A protein and the small-molecule ligand that binds it are described below.
Small molecule (SMILES): CC(=O)N[C@@H]1[C@@H](O)[C@H](O)[C@@H](CO)O[C@H]1O

Sequence of chain 1.B:
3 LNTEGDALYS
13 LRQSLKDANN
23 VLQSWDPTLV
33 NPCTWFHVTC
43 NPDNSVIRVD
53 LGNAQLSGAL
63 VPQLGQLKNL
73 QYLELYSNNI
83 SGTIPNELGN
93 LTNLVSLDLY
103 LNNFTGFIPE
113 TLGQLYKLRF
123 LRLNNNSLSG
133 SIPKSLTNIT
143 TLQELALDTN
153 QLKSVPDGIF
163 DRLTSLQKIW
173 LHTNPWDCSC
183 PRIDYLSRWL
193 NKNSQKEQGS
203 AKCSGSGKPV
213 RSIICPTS

Binding-site contacts:
Ligand atom C3 contacts residue ASN92 of chain 1.B at 3.8 Å.
Ligand atom C1 contacts residue GLU89 of chain 1.B at 3.9 Å.
Ligand atom C5 contacts residue GLU89 of chain 1.B at 4.0 Å.
Ligand atom C2 contacts residue ASN92 of chain 1.B at 2.5 Å.
Ligand atom O5 contacts residue ASN92 of chain 1.B at 2.4 Å (h-bond).
Ligand atom N2 contacts residue ASN92 of chain 1.B at 2.9 Å (h-bond).
Ligand atom C5 contacts residue ASN92 of chain 1.B at 3.7 Å.
Ligand atom O6 contacts residue ASN88 of chain 1.B at 3.5 Å (h-bond).
Ligand atom C7 contacts residue ASN92 of chain 1.B at 3.2 Å.
Ligand atom O5 contacts residue GLU89 of chain 1.B at 3.7 Å.
Ligand atom C1 contacts residue ASN92 of chain 1.B at 1.4 Å.
Ligand atom O6 contacts residue GLU89 of chain 1.B at 3.4 Å (salt-bridge).
Ligand atom C4 contacts residue ASN92 of chain 1.B at 4.2 Å.
Ligand atom C6 contacts residue GLU89 of chain 1.B at 3.9 Å.
Ligand atom C8 contacts residue ASN92 of chain 1.B at 4.3 Å.
Ligand atom O7 contacts residue ASN92 of chain 1.B at 3.0 Å.